Sequence of chain 1.A:
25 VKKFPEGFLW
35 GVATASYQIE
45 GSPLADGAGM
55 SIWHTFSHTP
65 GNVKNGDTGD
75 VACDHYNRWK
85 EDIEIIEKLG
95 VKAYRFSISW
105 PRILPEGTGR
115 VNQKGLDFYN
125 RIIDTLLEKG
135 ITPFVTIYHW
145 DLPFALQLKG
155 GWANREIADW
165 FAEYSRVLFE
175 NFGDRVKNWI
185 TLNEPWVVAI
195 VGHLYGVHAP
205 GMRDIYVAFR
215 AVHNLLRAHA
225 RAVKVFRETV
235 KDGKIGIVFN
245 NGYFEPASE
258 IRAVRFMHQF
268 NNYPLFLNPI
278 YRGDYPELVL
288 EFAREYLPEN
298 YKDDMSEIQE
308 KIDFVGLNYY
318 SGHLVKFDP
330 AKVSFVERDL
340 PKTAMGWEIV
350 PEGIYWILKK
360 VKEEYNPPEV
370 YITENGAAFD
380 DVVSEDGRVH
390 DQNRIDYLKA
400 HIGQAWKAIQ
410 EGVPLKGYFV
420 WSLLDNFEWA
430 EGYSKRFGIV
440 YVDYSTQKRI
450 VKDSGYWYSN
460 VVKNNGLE

Binding-site contacts:
Ligand atom C3B contacts residue GLN42 of chain 1.A at 3.8 Å.
Ligand atom C5B contacts residue TRP420 of chain 1.A at 3.7 Å (hydrophobic).
Ligand atom N1B contacts residue GLU373 of chain 1.A at 3.5 Å (salt-bridge).
Ligand atom C3B contacts residue TRP420 of chain 1.A at 3.7 Å (hydrophobic).
Ligand atom C5B contacts residue TYR317 of chain 1.A at 3.4 Å (hydrophobic).
Ligand atom C3B contacts residue HIS143 of chain 1.A at 3.8 Å.
Ligand atom O1 contacts residue ASN244 of chain 1.A at 3.2 Å.
Ligand atom O6B contacts residue PHE436 of chain 1.A at 3.7 Å.
Ligand atom C2B contacts residue TRP144 of chain 1.A at 3.7 Å (hydrophobic).
Ligand atom O6B contacts residue TRP346 of chain 1.A at 3.4 Å.
Ligand atom O2B contacts residue GLU373 of chain 1.A at 2.6 Å (salt-bridge).
Ligand atom N1B contacts residue TYR317 of chain 1.A at 3.5 Å (h-bond).
Ligand atom O4B contacts residue TRP428 of chain 1.A at 3.7 Å.
Ligand atom O4B contacts residue TRP420 of chain 1.A at 3.1 Å (h-bond).
Ligand atom C6B contacts residue PHE436 of chain 1.A at 3.5 Å (hydrophobic).
Ligand atom O4B contacts residue GLU427 of chain 1.A at 2.6 Å (salt-bridge).
Ligand atom O3B contacts residue GLN42 of chain 1.A at 2.7 Å (h-bond).
Ligand atom C4B contacts residue GLU427 of chain 1.A at 3.5 Å.
Ligand atom C1 contacts residue GLU188 of chain 1.A at 3.5 Å.
Ligand atom C4B contacts residue TRP428 of chain 1.A at 3.7 Å (hydrophobic).
Ligand atom O2B contacts residue ASN187 of chain 1.A at 2.9 Å (h-bond).
Ligand atom C1B contacts residue GLU188 of chain 1.A at 3.3 Å.
Ligand atom O3B contacts residue TRP428 of chain 1.A at 2.8 Å (h-bond).
Ligand atom O2B contacts residue HIS143 of chain 1.A at 3.2 Å (h-bond).
Ligand atom C7B contacts residue TYR317 of chain 1.A at 3.5 Å (hydrophobic).
Ligand atom C3B contacts residue TRP428 of chain 1.A at 3.7 Å (hydrophobic).
Ligand atom C2B contacts residue GLU373 of chain 1.A at 3.5 Å.
Ligand atom O2B contacts residue GLU188 of chain 1.A at 3.5 Å (salt-bridge).
Ligand atom C7B contacts residue GLU188 of chain 1.A at 3.5 Å.
Ligand atom O4B contacts residue GLN42 of chain 1.A at 2.9 Å (h-bond).
Ligand atom C8B contacts residue TYR317 of chain 1.A at 3.1 Å (hydrophobic).
Ligand atom N2B contacts residue GLU188 of chain 1.A at 2.5 Å (salt-bridge).
Ligand atom O3B contacts residue HIS143 of chain 1.A at 2.9 Å (h-bond).
Ligand atom C1B contacts residue GLU373 of chain 1.A at 3.3 Å.
Ligand atom O6B contacts residue GLU427 of chain 1.A at 2.6 Å (salt-bridge).
Ligand atom O3B contacts residue TRP420 of chain 1.A at 3.7 Å.
Ligand atom C6B contacts residue GLU427 of chain 1.A at 3.4 Å.
Ligand atom C5B contacts residue GLU373 of chain 1.A at 3.8 Å.
Ligand atom C2B contacts residue GLU188 of chain 1.A at 3.6 Å.
Ligand atom C1 contacts residue TYR317 of chain 1.A at 3.7 Å (hydrophobic).

A small-molecule ligand and the protein it binds are described below.
Small molecule (SMILES): COC(=O)Cc1c[n+]2c([nH]1)[C@H](O)[C@@H](O)[C@H](O)[C@H]2CO